Sequence of chain 1.A:
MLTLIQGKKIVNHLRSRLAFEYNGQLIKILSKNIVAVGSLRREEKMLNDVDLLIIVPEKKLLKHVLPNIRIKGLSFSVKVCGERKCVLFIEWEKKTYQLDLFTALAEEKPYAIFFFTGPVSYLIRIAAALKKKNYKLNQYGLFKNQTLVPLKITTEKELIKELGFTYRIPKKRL

Binding-site contacts:
Ligand atom C8 contacts residue DGT1 of chain 1.I at 3.9 Å.
Ligand atom N9 contacts residue DGT1 of chain 1.I at 3.8 Å.
Ligand atom C6 contacts residue DGT1 of chain 1.I at 3.2 Å.
Ligand atom C5' contacts residue DGT1 of chain 1.I at 3.4 Å.
Ligand atom C4' contacts residue DGT1 of chain 1.I at 3.9 Å.
Ligand atom OP1 contacts residue GLN102 of chain 1.A at 3.5 Å (h-bond).
Ligand atom C1' contacts residue DGT1 of chain 1.I at 4.5 Å.
Ligand atom C3' contacts residue DGT1 of chain 1.I at 3.2 Å.
Ligand atom N1 contacts residue DGT1 of chain 1.I at 3.6 Å (h-bond).
Ligand atom N7 contacts residue DGT1 of chain 1.I at 3.5 Å (h-bond).
Ligand atom N6 contacts residue DGT1 of chain 1.I at 3.7 Å.
Ligand atom C2' contacts residue DGT1 of chain 1.I at 3.5 Å.
Ligand atom C3' contacts residue MN1 of chain 1.K at 4.2 Å.
Ligand atom OP1 contacts residue ASP104 of chain 1.A at 4.3 Å.
Ligand atom C4 contacts residue DGT1 of chain 1.I at 3.4 Å.
Ligand atom C5 contacts residue DGT1 of chain 1.I at 3.0 Å.
Ligand atom N3 contacts residue DGT1 of chain 1.I at 3.8 Å.
Ligand atom C2 contacts residue DGT1 of chain 1.I at 3.8 Å.

The protein below binds the small molecule below.
Small molecule (SMILES): Cc1cn([C@H]2C[C@H](O[P](=O)(O)OC[C@H]3O[C@@H](n4cnc5c(=O)nc(N)[nH]c54)C[C@@H]3O[P](=O)(O)OC[C@H]3O[C@@H](n4cnc5c(N)ncnc54)C[C@@H]3O[P](=O)(O)OC[C@H]3O[C@@H](n4cnc5c(=O)nc(N)[nH]c54)C[C@@H]3O[P](=O)(O)OC[C@H]3O[C@@H](n4cc(C)c(=O)[nH]c4=O)C[C@@H]3O[P](=O)(O)OC[C@H]3O[C@@H](n4cnc5c(N)ncnc54)C[C@@H]3O[P](=O)(O)OC[C@H]3O[C@@H](n4ccc(N)nc4=O)C[C@@H]3O[P](=O)(O)OC[C@@H]3CC[C@H](n4cnc5c(N)ncnc54)O3)[C@@H](CO[P](=O)(O)O[C@H]3C[C@H](n4cnc5c(=O)nc(N)[nH]c54)O[C@@H]3CO)O2)c(=O)[nH]c1=O